Binding-site contacts:
Ligand atom O7 contacts residue ASN1131 of chain 1.A at 3.4 Å (h-bond).
Ligand atom C5 contacts residue ASN1131 of chain 1.A at 3.7 Å.
Ligand atom N2 contacts residue ASN1131 of chain 1.A at 2.9 Å (h-bond).
Ligand atom C4 contacts residue ASN1131 of chain 1.A at 4.2 Å.
Ligand atom C8 contacts residue ASN1131 of chain 1.A at 4.4 Å.
Ligand atom C1 contacts residue ASN1131 of chain 1.A at 1.4 Å.
Ligand atom C2 contacts residue ASN1131 of chain 1.A at 2.4 Å.
Ligand atom C7 contacts residue ASN1131 of chain 1.A at 3.3 Å.
Ligand atom C3 contacts residue ASN1131 of chain 1.A at 3.8 Å.
Ligand atom O5 contacts residue ASN1131 of chain 1.A at 2.4 Å (h-bond).

A small-molecule ligand and the protein it binds are described below.
Small molecule (SMILES): CC(=O)N[C@H]1[C@H](O[C@H]2[C@H](O)[C@@H](NC(C)=O)CO[C@@H]2CO)O[C@H](CO)[C@@H](O)[C@@H]1O

Sequence of chain 1.A:
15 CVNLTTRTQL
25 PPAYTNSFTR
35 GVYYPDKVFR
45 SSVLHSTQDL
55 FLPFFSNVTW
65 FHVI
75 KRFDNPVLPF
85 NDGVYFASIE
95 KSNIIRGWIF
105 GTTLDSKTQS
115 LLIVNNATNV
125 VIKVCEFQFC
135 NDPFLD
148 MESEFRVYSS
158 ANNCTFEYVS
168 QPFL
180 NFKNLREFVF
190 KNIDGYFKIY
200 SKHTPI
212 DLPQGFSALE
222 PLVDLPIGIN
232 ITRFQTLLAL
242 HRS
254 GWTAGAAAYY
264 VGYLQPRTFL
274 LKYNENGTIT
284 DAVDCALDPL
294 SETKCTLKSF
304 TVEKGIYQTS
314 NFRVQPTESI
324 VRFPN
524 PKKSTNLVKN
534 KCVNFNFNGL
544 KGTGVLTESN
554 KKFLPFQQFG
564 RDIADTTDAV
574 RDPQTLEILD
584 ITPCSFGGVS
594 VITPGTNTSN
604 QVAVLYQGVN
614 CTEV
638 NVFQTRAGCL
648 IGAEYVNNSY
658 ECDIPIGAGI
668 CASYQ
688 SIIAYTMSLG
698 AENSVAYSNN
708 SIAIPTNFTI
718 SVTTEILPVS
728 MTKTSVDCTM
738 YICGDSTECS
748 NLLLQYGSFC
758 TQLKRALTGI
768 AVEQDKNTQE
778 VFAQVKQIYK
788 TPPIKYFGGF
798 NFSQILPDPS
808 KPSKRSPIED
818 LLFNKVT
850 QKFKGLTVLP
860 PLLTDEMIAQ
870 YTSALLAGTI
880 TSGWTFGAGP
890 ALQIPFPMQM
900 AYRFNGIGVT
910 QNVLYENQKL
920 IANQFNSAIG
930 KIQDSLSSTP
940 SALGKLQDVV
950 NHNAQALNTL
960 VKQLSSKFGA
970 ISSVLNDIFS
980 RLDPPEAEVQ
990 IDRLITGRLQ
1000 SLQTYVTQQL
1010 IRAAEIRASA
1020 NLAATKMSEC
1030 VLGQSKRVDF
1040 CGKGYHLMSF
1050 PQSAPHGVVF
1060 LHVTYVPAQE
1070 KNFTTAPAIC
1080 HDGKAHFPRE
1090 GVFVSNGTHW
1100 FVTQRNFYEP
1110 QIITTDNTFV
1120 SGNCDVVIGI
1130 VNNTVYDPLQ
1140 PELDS